Sequence of chain 1.A:
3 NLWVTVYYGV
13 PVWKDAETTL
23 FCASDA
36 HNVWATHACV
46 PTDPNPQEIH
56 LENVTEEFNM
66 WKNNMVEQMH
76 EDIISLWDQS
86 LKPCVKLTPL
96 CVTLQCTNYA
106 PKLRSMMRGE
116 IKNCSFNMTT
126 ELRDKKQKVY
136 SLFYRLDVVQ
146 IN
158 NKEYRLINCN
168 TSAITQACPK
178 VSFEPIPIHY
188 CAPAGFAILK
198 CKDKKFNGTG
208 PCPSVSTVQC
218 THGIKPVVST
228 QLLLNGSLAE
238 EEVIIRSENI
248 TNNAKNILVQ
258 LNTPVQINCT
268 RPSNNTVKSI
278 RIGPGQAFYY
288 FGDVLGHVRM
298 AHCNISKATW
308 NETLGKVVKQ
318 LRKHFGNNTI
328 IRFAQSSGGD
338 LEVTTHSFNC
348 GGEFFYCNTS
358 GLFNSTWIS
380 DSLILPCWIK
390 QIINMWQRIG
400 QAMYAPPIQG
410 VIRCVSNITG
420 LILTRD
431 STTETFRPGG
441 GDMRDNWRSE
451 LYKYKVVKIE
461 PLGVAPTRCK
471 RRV

Binding-site contacts:
Ligand atom C4 contacts residue ASN118 of chain 1.A at 4.2 Å.
Ligand atom C8 contacts residue TYR104 of chain 1.A at 3.9 Å (hydrophobic).
Ligand atom O7 contacts residue ASP290 of chain 1.A at 4.0 Å.
Ligand atom C1 contacts residue ASN118 of chain 1.A at 1.4 Å.
Ligand atom O7 contacts residue TYR104 of chain 1.A at 3.7 Å.
Ligand atom C5 contacts residue ASN118 of chain 1.A at 3.6 Å.
Ligand atom C8 contacts residue GLY289 of chain 1.A at 3.0 Å.
Ligand atom C1 contacts residue TYR135 of chain 1.A at 3.9 Å (hydrophobic).
Ligand atom C5 contacts residue TYR135 of chain 1.A at 3.7 Å (hydrophobic).
Ligand atom C8 contacts residue ASP290 of chain 1.A at 3.6 Å.
Ligand atom N2 contacts residue ASN118 of chain 1.A at 2.9 Å (h-bond).
Ligand atom C7 contacts residue TYR135 of chain 1.A at 4.3 Å (hydrophobic).
Ligand atom C7 contacts residue TYR104 of chain 1.A at 4.0 Å (hydrophobic).
Ligand atom C2 contacts residue ASN118 of chain 1.A at 2.4 Å.
Ligand atom O5 contacts residue TYR135 of chain 1.A at 4.0 Å.
Ligand atom C3 contacts residue ASN118 of chain 1.A at 3.6 Å.
Ligand atom C7 contacts residue ASP290 of chain 1.A at 4.2 Å.
Ligand atom C6 contacts residue TYR135 of chain 1.A at 3.9 Å (hydrophobic).
Ligand atom O7 contacts residue ASN118 of chain 1.A at 4.2 Å.
Ligand atom O5 contacts residue ASN118 of chain 1.A at 2.4 Å (h-bond).
Ligand atom C8 contacts residue LEU137 of chain 1.A at 3.9 Å (hydrophobic).
Ligand atom C7 contacts residue ASN118 of chain 1.A at 3.8 Å.
Ligand atom C8 contacts residue TYR135 of chain 1.A at 3.5 Å (hydrophobic).

This small molecule binds to this protein.
Small molecule (SMILES): CC(=O)N[C@H]1[C@H](O[C@H]2[C@H](O)[C@@H](NC(C)=O)CO[C@@H]2CO)O[C@H](CO)[C@@H](O)[C@@H]1O